This protein binds this small molecule.
Small molecule (SMILES): NS(=O)(=O)c1cc2c(cc1Cl)N[C@H]([C@H]1C[C@H]3C=C[C@@H]1C3)NS2(=O)=O

Sequence of chain 1.D:
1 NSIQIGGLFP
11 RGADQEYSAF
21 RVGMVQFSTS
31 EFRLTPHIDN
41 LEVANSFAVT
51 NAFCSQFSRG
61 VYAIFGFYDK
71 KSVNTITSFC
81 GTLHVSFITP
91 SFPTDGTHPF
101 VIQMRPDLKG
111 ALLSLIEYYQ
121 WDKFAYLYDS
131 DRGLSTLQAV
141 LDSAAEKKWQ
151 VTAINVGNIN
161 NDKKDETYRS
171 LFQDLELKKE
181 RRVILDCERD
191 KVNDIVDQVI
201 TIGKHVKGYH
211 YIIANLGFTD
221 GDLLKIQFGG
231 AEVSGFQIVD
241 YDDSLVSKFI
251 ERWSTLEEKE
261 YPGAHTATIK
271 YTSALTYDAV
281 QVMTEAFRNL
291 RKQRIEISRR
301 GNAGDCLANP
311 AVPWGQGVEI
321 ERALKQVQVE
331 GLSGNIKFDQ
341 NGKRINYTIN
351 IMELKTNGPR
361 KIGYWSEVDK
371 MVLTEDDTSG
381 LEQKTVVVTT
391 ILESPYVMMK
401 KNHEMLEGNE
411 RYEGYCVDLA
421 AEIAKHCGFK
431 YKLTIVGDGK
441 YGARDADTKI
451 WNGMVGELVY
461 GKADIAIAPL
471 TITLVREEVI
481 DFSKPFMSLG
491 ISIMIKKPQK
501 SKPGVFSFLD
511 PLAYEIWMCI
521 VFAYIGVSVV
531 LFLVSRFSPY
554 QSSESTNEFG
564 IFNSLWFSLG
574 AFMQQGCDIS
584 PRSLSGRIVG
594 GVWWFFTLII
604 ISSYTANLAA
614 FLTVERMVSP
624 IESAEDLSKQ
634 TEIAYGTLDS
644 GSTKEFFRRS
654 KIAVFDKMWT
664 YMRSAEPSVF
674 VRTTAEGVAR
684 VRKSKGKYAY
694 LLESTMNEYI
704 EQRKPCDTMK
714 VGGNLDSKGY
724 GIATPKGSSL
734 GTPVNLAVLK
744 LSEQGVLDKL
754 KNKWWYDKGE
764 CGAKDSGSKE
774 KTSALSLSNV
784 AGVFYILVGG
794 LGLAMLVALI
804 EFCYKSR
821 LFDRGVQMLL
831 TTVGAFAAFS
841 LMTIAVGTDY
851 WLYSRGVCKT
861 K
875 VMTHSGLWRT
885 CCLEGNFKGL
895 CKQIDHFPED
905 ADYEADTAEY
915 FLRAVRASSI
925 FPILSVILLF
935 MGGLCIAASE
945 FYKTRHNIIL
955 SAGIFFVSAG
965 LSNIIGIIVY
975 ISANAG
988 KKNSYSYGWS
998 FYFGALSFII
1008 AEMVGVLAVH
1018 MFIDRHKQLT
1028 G

Binding-site contacts:
Ligand atom C11 contacts residue MET487 of chain 1.A at 3.7 Å (hydrophobic).
Ligand atom O2 contacts residue PRO485 of chain 1.A at 3.0 Å (h-bond).
Ligand atom O2 contacts residue PHE486 of chain 1.A at 3.5 Å.
Ligand atom C4 contacts residue LYS721 of chain 1.D at 3.6 Å.
Ligand atom O1 contacts residue SER488 of chain 1.A at 3.6 Å (h-bond).
Ligand atom C12 contacts residue SER720 of chain 1.D at 3.6 Å.
Ligand atom C7 contacts residue LEU742 of chain 1.A at 3.7 Å (hydrophobic).
Ligand atom O2 contacts residue MET487 of chain 1.A at 3.5 Å (h-bond).
Ligand atom C4 contacts residue GLY722 of chain 1.D at 3.7 Å.
Ligand atom C3 contacts residue GLY722 of chain 1.D at 3.3 Å.
Ligand atom CL contacts residue ASP751 of chain 1.A at 3.1 Å.
Ligand atom C11 contacts residue PHE486 of chain 1.A at 3.2 Å (hydrophobic).
Ligand atom O4 contacts residue MET487 of chain 1.A at 3.3 Å.
Ligand atom C12 contacts residue MET487 of chain 1.A at 3.9 Å (hydrophobic).
Ligand atom C14 contacts residue PHE486 of chain 1.A at 3.3 Å (hydrophobic).
Ligand atom C13 contacts residue SER720 of chain 1.D at 3.6 Å.
Ligand atom C13 contacts residue PHE486 of chain 1.A at 3.2 Å (hydrophobic).
Ligand atom N2 contacts residue SER720 of chain 1.D at 3.8 Å.
Ligand atom S2 contacts residue SER488 of chain 1.A at 3.8 Å.
Ligand atom C11 contacts residue SER488 of chain 1.A at 3.7 Å.
Ligand atom C11 contacts residue SER720 of chain 1.D at 3.8 Å.
Ligand atom O4 contacts residue LYS754 of chain 1.A at 3.0 Å (salt-bridge).
Ligand atom O2 contacts residue SER488 of chain 1.A at 3.4 Å (h-bond).
Ligand atom C10 contacts residue PHE486 of chain 1.A at 3.3 Å (hydrophobic).
Ligand atom C12 contacts residue PHE486 of chain 1.A at 3.2 Å (hydrophobic).
Ligand atom N3 contacts residue SER720 of chain 1.D at 2.9 Å (h-bond).
Ligand atom S2 contacts residue LYS754 of chain 1.A at 3.9 Å.
Ligand atom C5 contacts residue ILE472 of chain 1.D at 3.7 Å (hydrophobic).
Ligand atom N2 contacts residue PRO485 of chain 1.A at 3.7 Å.
Ligand atom C6 contacts residue SER745 of chain 1.A at 3.9 Å.
Ligand atom C14 contacts residue SER720 of chain 1.D at 3.8 Å.
Ligand atom N3 contacts residue LYS754 of chain 1.A at 3.9 Å.
Ligand atom O3 contacts residue MET487 of chain 1.A at 3.4 Å.
Ligand atom N1 contacts residue PRO485 of chain 1.A at 2.5 Å (h-bond).
Ligand atom C7 contacts residue ILE472 of chain 1.D at 3.7 Å (hydrophobic).
Ligand atom C8 contacts residue PRO485 of chain 1.A at 3.4 Å (hydrophobic).
Ligand atom S1 contacts residue PRO485 of chain 1.A at 3.2 Å (h-bond).
Ligand atom C9 contacts residue PHE486 of chain 1.A at 3.2 Å (hydrophobic).
Ligand atom C4 contacts residue ILE472 of chain 1.D at 3.5 Å (hydrophobic).
Ligand atom O3 contacts residue SER488 of chain 1.A at 2.5 Å (h-bond).

Sequence of chain 1.A:
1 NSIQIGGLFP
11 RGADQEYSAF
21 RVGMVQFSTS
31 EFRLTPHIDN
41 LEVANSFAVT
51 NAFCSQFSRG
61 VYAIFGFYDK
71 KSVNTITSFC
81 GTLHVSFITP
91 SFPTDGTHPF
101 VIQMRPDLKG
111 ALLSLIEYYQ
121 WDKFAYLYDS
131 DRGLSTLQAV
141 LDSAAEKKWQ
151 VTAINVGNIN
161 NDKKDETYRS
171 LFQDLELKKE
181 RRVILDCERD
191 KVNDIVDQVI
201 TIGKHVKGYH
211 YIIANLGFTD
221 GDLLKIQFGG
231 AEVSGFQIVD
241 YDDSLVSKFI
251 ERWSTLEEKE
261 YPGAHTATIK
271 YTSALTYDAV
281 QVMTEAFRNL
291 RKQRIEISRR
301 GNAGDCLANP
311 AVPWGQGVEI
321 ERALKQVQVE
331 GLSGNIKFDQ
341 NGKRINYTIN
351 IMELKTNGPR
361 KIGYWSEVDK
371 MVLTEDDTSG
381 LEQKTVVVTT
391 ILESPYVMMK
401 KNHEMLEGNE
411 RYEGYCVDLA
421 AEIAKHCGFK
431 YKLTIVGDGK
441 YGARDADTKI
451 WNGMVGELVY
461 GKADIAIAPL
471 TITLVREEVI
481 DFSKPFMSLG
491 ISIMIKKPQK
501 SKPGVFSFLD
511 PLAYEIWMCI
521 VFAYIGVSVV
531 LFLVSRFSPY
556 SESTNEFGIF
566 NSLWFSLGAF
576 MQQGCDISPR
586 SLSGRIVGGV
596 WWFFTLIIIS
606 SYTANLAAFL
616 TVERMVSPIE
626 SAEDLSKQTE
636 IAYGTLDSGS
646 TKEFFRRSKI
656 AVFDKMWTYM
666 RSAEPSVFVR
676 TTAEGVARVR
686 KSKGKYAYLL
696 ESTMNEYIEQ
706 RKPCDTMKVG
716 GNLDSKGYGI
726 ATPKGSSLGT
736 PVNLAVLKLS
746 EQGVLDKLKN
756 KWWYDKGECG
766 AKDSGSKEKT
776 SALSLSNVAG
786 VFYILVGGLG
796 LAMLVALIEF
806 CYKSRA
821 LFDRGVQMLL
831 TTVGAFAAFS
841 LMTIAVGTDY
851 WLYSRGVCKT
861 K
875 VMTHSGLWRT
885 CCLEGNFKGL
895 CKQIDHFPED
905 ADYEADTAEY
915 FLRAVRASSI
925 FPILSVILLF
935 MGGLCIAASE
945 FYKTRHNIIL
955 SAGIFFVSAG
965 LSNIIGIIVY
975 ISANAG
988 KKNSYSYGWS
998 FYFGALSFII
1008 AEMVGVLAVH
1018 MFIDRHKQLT